This small molecule binds to this protein.
Small molecule (SMILES): CCOC(=O)c1ccc(OCCCCC2CCN(c3ccc(C)nn3)CC2)cc1

Sequence of chain 27.D:
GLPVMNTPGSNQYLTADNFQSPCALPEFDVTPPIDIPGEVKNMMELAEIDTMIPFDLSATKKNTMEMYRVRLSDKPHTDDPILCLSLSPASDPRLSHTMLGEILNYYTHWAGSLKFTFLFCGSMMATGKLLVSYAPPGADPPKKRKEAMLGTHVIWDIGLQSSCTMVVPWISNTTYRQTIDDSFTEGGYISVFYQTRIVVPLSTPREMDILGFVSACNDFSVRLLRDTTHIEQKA

Binding-site contacts:
Ligand atom C27 contacts residue ASP236 of chain 27.B at 3.6 Å.
Ligand atom C1 contacts residue ILE157 of chain 27.B at 3.4 Å (hydrophobic).
Ligand atom O24 contacts residue TYR112 of chain 27.B at 3.8 Å.
Ligand atom C3 contacts residue ALA24 of chain 27.D at 3.5 Å (hydrophobic).
Ligand atom O25 contacts residue THR111 of chain 27.B at 3.4 Å (h-bond).
Ligand atom C1 contacts residue ILE183 of chain 27.B at 3.5 Å (hydrophobic).
Ligand atom C4 contacts residue ILE194 of chain 27.B at 3.8 Å (hydrophobic).
Ligand atom C4 contacts residue TYR159 of chain 27.B at 3.7 Å (hydrophobic).
Ligand atom C7 contacts residue VAL196 of chain 27.B at 3.5 Å (hydrophobic).
Ligand atom N4 contacts residue LEU240 of chain 27.B at 3.3 Å.
Ligand atom C7 contacts residue TYR159 of chain 27.B at 3.7 Å (hydrophobic).
Ligand atom C3 contacts residue PRO181 of chain 27.B at 3.7 Å (hydrophobic).
Ligand atom N6 contacts residue VAL196 of chain 27.B at 3.8 Å.
Ligand atom N3 contacts residue LEU240 of chain 27.B at 3.4 Å.
Ligand atom O25 contacts residue TYR112 of chain 27.B at 3.4 Å.
Ligand atom C26 contacts residue THR111 of chain 27.B at 3.6 Å.
Ligand atom C8 contacts residue VAL196 of chain 27.B at 3.7 Å (hydrophobic).
Ligand atom C5 contacts residue TYR159 of chain 27.B at 3.7 Å (hydrophobic).
Ligand atom C3 contacts residue TYR159 of chain 27.B at 3.7 Å (hydrophobic).
Ligand atom C10 contacts residue MET132 of chain 27.B at 3.7 Å (hydrophobic).
Ligand atom O16 contacts residue MET132 of chain 27.B at 3.6 Å.
Ligand atom C21 contacts residue TYR112 of chain 27.B at 3.4 Å (hydrophobic).
Ligand atom C19 contacts residue PHE237 of chain 27.B at 3.5 Å (hydrophobic).
Ligand atom C14 contacts residue MET132 of chain 27.B at 3.5 Å (hydrophobic).
Ligand atom C15 contacts residue MET132 of chain 27.B at 3.6 Å (hydrophobic).
Ligand atom C23 contacts residue TYR112 of chain 27.B at 3.3 Å (hydrophobic).
Ligand atom C20 contacts residue PHE237 of chain 27.B at 3.4 Å (hydrophobic).
Ligand atom C14 contacts residue VAL199 of chain 27.B at 3.8 Å (hydrophobic).
Ligand atom C18 contacts residue PHE237 of chain 27.B at 3.8 Å (hydrophobic).
Ligand atom C20 contacts residue TYR112 of chain 27.B at 3.4 Å (hydrophobic).
Ligand atom C13 contacts residue PHE237 of chain 27.B at 3.7 Å (hydrophobic).
Ligand atom C5 contacts residue ILE194 of chain 27.B at 3.8 Å (hydrophobic).
Ligand atom C12 contacts residue VAL199 of chain 27.B at 3.7 Å (hydrophobic).
Ligand atom C11 contacts residue LEU134 of chain 27.B at 3.8 Å (hydrophobic).
Ligand atom C23 contacts residue PHE237 of chain 27.B at 3.8 Å (hydrophobic).
Ligand atom C4 contacts residue ALA24 of chain 27.D at 3.5 Å (hydrophobic).
Ligand atom C26 contacts residue LYS113 of chain 27.B at 3.7 Å.
Ligand atom C21 contacts residue PHE237 of chain 27.B at 3.7 Å (hydrophobic).
Ligand atom C8 contacts residue TYR159 of chain 27.B at 3.5 Å (hydrophobic).
Ligand atom C13 contacts residue MET132 of chain 27.B at 3.8 Å (hydrophobic).

Sequence of chain 27.B:
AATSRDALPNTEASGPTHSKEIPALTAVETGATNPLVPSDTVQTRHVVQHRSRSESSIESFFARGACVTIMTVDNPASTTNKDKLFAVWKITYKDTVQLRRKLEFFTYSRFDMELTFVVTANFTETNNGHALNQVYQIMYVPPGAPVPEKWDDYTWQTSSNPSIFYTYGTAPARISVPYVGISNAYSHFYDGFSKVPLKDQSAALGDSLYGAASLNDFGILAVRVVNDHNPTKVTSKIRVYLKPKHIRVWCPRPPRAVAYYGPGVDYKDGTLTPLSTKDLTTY